The small molecule below binds the protein below.
Small molecule (SMILES): O=S(=O)(Nc1ccc(Cc2ccncc2)cc1)c1ccccc1

Binding-site contacts:
Ligand atom C3 contacts residue PHE301 of chain 1.B at 3.9 Å (hydrophobic).
Ligand atom C18 contacts residue GLN97 of chain 1.B at 3.2 Å.
Ligand atom C3 contacts residue ILE82 of chain 1.B at 4.0 Å (hydrophobic).
Ligand atom C16 contacts residue MET185 of chain 1.B at 4.1 Å (hydrophobic).
Ligand atom N2 contacts residue ALA253 of chain 1.B at 3.9 Å.
Ligand atom C12 contacts residue LEU102 of chain 1.B at 4.2 Å (hydrophobic).
Ligand atom O1 contacts residue ASN103 of chain 1.B at 3.5 Å (h-bond).
Ligand atom C2 contacts residue ILE82 of chain 1.B at 3.5 Å (hydrophobic).
Ligand atom C7 contacts residue PHE301 of chain 1.B at 3.7 Å (hydrophobic).
Ligand atom C9 contacts residue HEM1 of chain 1.I at 3.2 Å.
Ligand atom C15 contacts residue MET185 of chain 1.B at 3.3 Å (hydrophobic).
Ligand atom C18 contacts residue ILE82 of chain 1.B at 3.7 Å (hydrophobic).
Ligand atom C8 contacts residue HEM1 of chain 1.I at 3.2 Å.
Ligand atom C2 contacts residue LEU102 of chain 1.B at 3.4 Å (hydrophobic).
Ligand atom O2 contacts residue MET249 of chain 1.B at 4.0 Å.
Ligand atom C14 contacts residue MET185 of chain 1.B at 4.1 Å (hydrophobic).
Ligand atom C7 contacts residue LEU102 of chain 1.B at 4.0 Å (hydrophobic).
Ligand atom C10 contacts residue ALA253 of chain 1.B at 3.4 Å (hydrophobic).
Ligand atom N1 contacts residue LEU102 of chain 1.B at 4.1 Å.
Ligand atom C3 contacts residue LEU102 of chain 1.B at 3.8 Å (hydrophobic).
Ligand atom C4 contacts residue VAL252 of chain 1.B at 4.2 Å (hydrophobic).
Ligand atom S1 contacts residue VAL100 of chain 1.B at 4.0 Å.
Ligand atom C17 contacts residue GLN97 of chain 1.B at 3.8 Å.
Ligand atom O1 contacts residue VAL100 of chain 1.B at 3.6 Å.
Ligand atom O2 contacts residue VAL100 of chain 1.B at 3.7 Å.
Ligand atom O1 contacts residue GLN97 of chain 1.B at 3.6 Å.
Ligand atom C17 contacts residue ILE82 of chain 1.B at 4.0 Å (hydrophobic).
Ligand atom C6 contacts residue ALA253 of chain 1.B at 4.0 Å (hydrophobic).
Ligand atom C9 contacts residue ALA253 of chain 1.B at 3.2 Å (hydrophobic).
Ligand atom N1 contacts residue ASN103 of chain 1.B at 3.5 Å (h-bond).
Ligand atom C9 contacts residue THR257 of chain 1.B at 3.5 Å.
Ligand atom C12 contacts residue VAL252 of chain 1.B at 4.1 Å (hydrophobic).
Ligand atom C4 contacts residue TRP399 of chain 1.B at 3.9 Å (hydrophobic).
Ligand atom C3 contacts residue TRP399 of chain 1.B at 3.5 Å (hydrophobic).
Ligand atom C10 contacts residue THR257 of chain 1.B at 3.3 Å.
Ligand atom C1 contacts residue LEU102 of chain 1.B at 3.6 Å (hydrophobic).
Ligand atom C5 contacts residue TRP399 of chain 1.B at 3.7 Å (hydrophobic).
Ligand atom C11 contacts residue VAL252 of chain 1.B at 3.5 Å (hydrophobic).
Ligand atom N2 contacts residue HEM1 of chain 1.I at 2.4 Å.
Ligand atom C13 contacts residue GLN97 of chain 1.B at 4.1 Å.

Sequence of chain 1.B:
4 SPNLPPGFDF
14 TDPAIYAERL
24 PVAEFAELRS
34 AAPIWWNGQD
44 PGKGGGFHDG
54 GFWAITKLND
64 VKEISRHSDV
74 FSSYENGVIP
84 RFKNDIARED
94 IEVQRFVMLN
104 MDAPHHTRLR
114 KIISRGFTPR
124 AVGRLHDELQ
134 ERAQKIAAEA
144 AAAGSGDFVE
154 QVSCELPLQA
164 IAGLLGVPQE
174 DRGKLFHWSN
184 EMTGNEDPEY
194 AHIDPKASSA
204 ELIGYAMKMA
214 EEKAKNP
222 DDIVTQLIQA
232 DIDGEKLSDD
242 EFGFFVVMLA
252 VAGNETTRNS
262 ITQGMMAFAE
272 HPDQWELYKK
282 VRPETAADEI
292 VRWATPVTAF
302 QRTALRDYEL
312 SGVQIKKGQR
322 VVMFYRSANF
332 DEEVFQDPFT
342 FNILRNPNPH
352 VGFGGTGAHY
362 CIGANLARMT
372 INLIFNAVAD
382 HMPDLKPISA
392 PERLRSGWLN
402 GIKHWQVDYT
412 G